Binding-site contacts:
Ligand atom O11 contacts residue PHE150 of chain 1.A at 3.6 Å.
Ligand atom C14 contacts residue LYS38 of chain 1.A at 3.5 Å.
Ligand atom N7 contacts residue CYS87 of chain 1.A at 3.3 Å (h-bond).
Ligand atom C1 contacts residue LEU69 of chain 1.A at 3.5 Å (hydrophobic).
Ligand atom C20 contacts residue ASP149 of chain 1.A at 3.5 Å.
Ligand atom C26 contacts residue ASP149 of chain 1.A at 3.7 Å.
Ligand atom N7 contacts residue TRP86 of chain 1.A at 3.6 Å.
Ligand atom C6 contacts residue GLN85 of chain 1.A at 3.7 Å.
Ligand atom O23 contacts residue ASP149 of chain 1.A at 3.1 Å (salt-bridge).
Ligand atom C17 contacts residue PHE150 of chain 1.A at 3.6 Å (hydrophobic).
Ligand atom C22 contacts residue ASP149 of chain 1.A at 3.5 Å.
Ligand atom C18 contacts residue THR84 of chain 1.A at 3.6 Å.
Ligand atom C19 contacts residue GLU56 of chain 1.A at 3.6 Å.
Ligand atom C30 contacts residue GLU56 of chain 1.A at 3.6 Å.
Ligand atom C25 contacts residue ASP149 of chain 1.A at 3.4 Å.
Ligand atom F37 contacts residue LEU122 of chain 1.A at 3.7 Å.
Ligand atom N2 contacts residue CYS87 of chain 1.A at 3.0 Å (h-bond).
Ligand atom C15 contacts residue THR84 of chain 1.A at 3.6 Å.
Ligand atom C21 contacts residue LEU69 of chain 1.A at 3.7 Å (hydrophobic).
Ligand atom C5 contacts residue ALA36 of chain 1.A at 3.6 Å (hydrophobic).
Ligand atom C21 contacts residue ASP149 of chain 1.A at 3.3 Å.
Ligand atom C18 contacts residue ILE82 of chain 1.A at 3.6 Å (hydrophobic).
Ligand atom C6 contacts residue THR84 of chain 1.A at 3.4 Å.
Ligand atom C20 contacts residue GLU56 of chain 1.A at 3.3 Å.
Ligand atom C6 contacts residue ALA36 of chain 1.A at 3.4 Å (hydrophobic).
Ligand atom C14 contacts residue THR84 of chain 1.A at 3.6 Å.
Ligand atom C1 contacts residue CYS87 of chain 1.A at 3.6 Å (hydrophobic).
Ligand atom O31 contacts residue TRP86 of chain 1.A at 3.6 Å.
Ligand atom C22 contacts residue GLU56 of chain 1.A at 3.5 Å.
Ligand atom C30 contacts residue ASP149 of chain 1.A at 3.6 Å.
Ligand atom C8 contacts residue TRP86 of chain 1.A at 3.5 Å (hydrophobic).
Ligand atom N24 contacts residue ASP149 of chain 1.A at 3.6 Å.
Ligand atom C19 contacts residue LEU60 of chain 1.A at 3.6 Å (hydrophobic).
Ligand atom N24 contacts residue GLU56 of chain 1.A at 2.8 Å (salt-bridge).
Ligand atom C25 contacts residue GLU56 of chain 1.A at 3.6 Å.
Ligand atom O23 contacts residue GLY148 of chain 1.A at 3.6 Å.
Ligand atom C5 contacts residue PHE150 of chain 1.A at 3.5 Å (hydrophobic).
Ligand atom C13 contacts residue ALA36 of chain 1.A at 3.6 Å (hydrophobic).
Ligand atom F35 contacts residue HIS129 of chain 1.A at 3.4 Å.
Ligand atom C1 contacts residue GLN85 of chain 1.A at 3.1 Å.

Sequence of chain 1.A:
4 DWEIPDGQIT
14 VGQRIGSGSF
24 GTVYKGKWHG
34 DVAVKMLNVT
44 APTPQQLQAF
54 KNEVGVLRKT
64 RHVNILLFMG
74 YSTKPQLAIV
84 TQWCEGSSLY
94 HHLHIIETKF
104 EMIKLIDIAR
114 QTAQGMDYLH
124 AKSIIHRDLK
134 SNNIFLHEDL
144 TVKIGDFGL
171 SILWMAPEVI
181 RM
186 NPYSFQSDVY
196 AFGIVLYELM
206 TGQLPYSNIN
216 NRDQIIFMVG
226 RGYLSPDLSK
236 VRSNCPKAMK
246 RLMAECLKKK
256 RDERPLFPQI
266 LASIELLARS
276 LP

The protein below binds the small molecule below.
Small molecule (SMILES): CC(C)(N)c1cc(NC(=O)[C@H]2CCc3ccc(Oc4ccnc5c4CCC(=O)N5)cc3C2)cc(C(F)(F)F)c1